Sequence of chain 1.A:
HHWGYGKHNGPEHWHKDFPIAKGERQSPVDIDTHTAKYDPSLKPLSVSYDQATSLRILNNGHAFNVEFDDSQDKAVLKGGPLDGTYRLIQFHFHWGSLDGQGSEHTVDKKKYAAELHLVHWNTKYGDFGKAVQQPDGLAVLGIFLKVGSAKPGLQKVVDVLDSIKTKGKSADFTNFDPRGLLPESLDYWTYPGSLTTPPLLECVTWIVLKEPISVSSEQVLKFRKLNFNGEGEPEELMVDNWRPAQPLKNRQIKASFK

Binding-site contacts:
Ligand atom C4 contacts residue GLN137 of chain 1.A at 4.4 Å.
Ligand atom HG contacts residue CYS207 of chain 1.A at 2.1 Å.
Ligand atom C5 contacts residue PRO139 of chain 1.A at 3.6 Å (hydrophobic).
Ligand atom C7 contacts residue GLN138 of chain 1.A at 3.7 Å.
Ligand atom C2 contacts residue PRO139 of chain 1.A at 4.1 Å (hydrophobic).
Ligand atom C3 contacts residue GLU206 of chain 1.A at 4.3 Å.
Ligand atom HG contacts residue VAL136 of chain 1.A at 4.2 Å.
Ligand atom HG contacts residue GLN137 of chain 1.A at 4.3 Å.
Ligand atom HG contacts residue PRO139 of chain 1.A at 3.9 Å.
Ligand atom C7 contacts residue CYS207 of chain 1.A at 4.2 Å (hydrophobic).
Ligand atom HG contacts residue GLU206 of chain 1.A at 3.1 Å.
Ligand atom C5 contacts residue GLU206 of chain 1.A at 3.1 Å.
Ligand atom C7 contacts residue PRO139 of chain 1.A at 3.5 Å (hydrophobic).
Ligand atom C4 contacts residue PRO139 of chain 1.A at 3.8 Å (hydrophobic).
Ligand atom C7 contacts residue GLU206 of chain 1.A at 3.5 Å.
Ligand atom C6 contacts residue GLN137 of chain 1.A at 3.6 Å.
Ligand atom C3 contacts residue PRO139 of chain 1.A at 3.7 Å (hydrophobic).
Ligand atom C6 contacts residue GLN138 of chain 1.A at 3.8 Å.
Ligand atom C6 contacts residue PRO139 of chain 1.A at 3.6 Å (hydrophobic).
Ligand atom HG contacts residue GLN138 of chain 1.A at 2.9 Å.

A protein and the small-molecule ligand that binds it are described below.
Small molecule (SMILES): O=C(O)c1ccc([Hg]O)cc1